Binding-site contacts:
Ligand atom C8 contacts residue LEU225 of chain 1.B at 3.6 Å (hydrophobic).
Ligand atom C4 contacts residue ASN203 of chain 1.B at 4.2 Å.
Ligand atom C1 contacts residue ARG328 of chain 1.B at 3.9 Å.
Ligand atom C8 contacts residue ASN224 of chain 1.B at 3.7 Å.
Ligand atom C8 contacts residue ASN203 of chain 1.B at 4.4 Å.
Ligand atom O5 contacts residue ARG328 of chain 1.B at 3.1 Å (salt-bridge).
Ligand atom C5 contacts residue ASN203 of chain 1.B at 3.6 Å.
Ligand atom C1 contacts residue ASN203 of chain 1.B at 1.4 Å.
Ligand atom N2 contacts residue ASN203 of chain 1.B at 2.8 Å (h-bond).
Ligand atom O7 contacts residue ASN224 of chain 1.B at 3.7 Å.
Ligand atom C2 contacts residue ASN203 of chain 1.B at 2.4 Å.
Ligand atom C7 contacts residue ASN224 of chain 1.B at 4.1 Å.
Ligand atom C8 contacts residue SER226 of chain 1.B at 4.1 Å.
Ligand atom O5 contacts residue ASN203 of chain 1.B at 2.4 Å (h-bond).
Ligand atom C3 contacts residue ASN203 of chain 1.B at 3.8 Å.
Ligand atom C8 contacts residue ASN297 of chain 1.B at 3.1 Å.
Ligand atom C7 contacts residue ASN203 of chain 1.B at 3.2 Å.
Ligand atom C5 contacts residue ARG328 of chain 1.B at 4.1 Å.
Ligand atom C1 contacts residue VAL201 of chain 1.B at 4.3 Å (hydrophobic).
Ligand atom C7 contacts residue ASN297 of chain 1.B at 4.2 Å.
Ligand atom C6 contacts residue ARG328 of chain 1.B at 4.0 Å.
Ligand atom O7 contacts residue ASN203 of chain 1.B at 3.2 Å (h-bond).
Ligand atom O6 contacts residue ARG328 of chain 1.B at 3.1 Å (salt-bridge).

Sequence of chain 1.B:
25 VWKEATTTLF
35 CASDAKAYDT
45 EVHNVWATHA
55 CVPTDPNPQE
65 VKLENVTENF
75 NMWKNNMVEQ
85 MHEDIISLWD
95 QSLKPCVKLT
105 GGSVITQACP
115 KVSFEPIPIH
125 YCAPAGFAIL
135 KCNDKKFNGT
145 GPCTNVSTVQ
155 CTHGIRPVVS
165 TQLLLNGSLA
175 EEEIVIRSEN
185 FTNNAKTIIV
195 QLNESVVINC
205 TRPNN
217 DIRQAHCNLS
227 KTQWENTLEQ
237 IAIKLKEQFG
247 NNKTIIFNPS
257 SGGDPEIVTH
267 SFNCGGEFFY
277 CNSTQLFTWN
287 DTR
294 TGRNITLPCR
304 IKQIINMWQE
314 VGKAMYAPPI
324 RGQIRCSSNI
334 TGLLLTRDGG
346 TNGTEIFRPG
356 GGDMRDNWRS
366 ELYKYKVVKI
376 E

A small-molecule ligand and the protein it binds are described below.
Small molecule (SMILES): CC(=O)N[C@@H]1[C@@H](O)[C@H](O)[C@@H](CO)O[C@H]1O